Binding-site contacts:
Ligand atom CA contacts residue VAL53 of chain 2.B at 3.4 Å (hydrophobic).
Ligand atom CE2 contacts residue VAL53 of chain 2.B at 3.5 Å (hydrophobic).
Ligand atom CA contacts residue PHE54 of chain 2.B at 3.8 Å (hydrophobic).
Ligand atom C contacts residue PHE54 of chain 2.B at 3.9 Å (hydrophobic).
Ligand atom N contacts residue VAL53 of chain 2.B at 2.7 Å (h-bond).
Ligand atom NH2 contacts residue GLY52 of chain 2.B at 2.9 Å (h-bond).
Ligand atom O contacts residue SER294 of chain 1.A at 3.0 Å (h-bond).
Ligand atom CB contacts residue ARG195 of chain 2.B at 3.2 Å.
Ligand atom CE2 contacts residue PHE99 of chain 2.B at 3.8 Å (hydrophobic).
Ligand atom CB contacts residue PHE54 of chain 2.B at 3.7 Å (hydrophobic).
Ligand atom CD2 contacts residue PHE54 of chain 2.B at 3.7 Å (hydrophobic).
Ligand atom CG contacts residue SER294 of chain 1.A at 3.5 Å.
Ligand atom N contacts residue ARG195 of chain 2.B at 3.1 Å.
Ligand atom CE1 contacts residue SER294 of chain 1.A at 2.8 Å.
Ligand atom CB contacts residue VAL53 of chain 2.B at 3.4 Å (hydrophobic).
Ligand atom O contacts residue VAL53 of chain 2.B at 3.6 Å.
Ligand atom CZ contacts residue GLY52 of chain 2.B at 3.6 Å.
Ligand atom CA contacts residue SER294 of chain 1.A at 2.8 Å.
Ligand atom C contacts residue ASP295 of chain 1.A at 3.6 Å.
Ligand atom NE contacts residue PHE50 of chain 2.B at 3.5 Å.
Ligand atom NH2 contacts residue GLY51 of chain 2.B at 3.4 Å.
Ligand atom NE contacts residue GLY52 of chain 2.B at 3.5 Å (h-bond).
Ligand atom C contacts residue SER294 of chain 1.A at 3.3 Å.
Ligand atom CG contacts residue ARG55 of chain 2.B at 3.2 Å.
Ligand atom OH contacts residue ILE226 of chain 1.A at 3.8 Å.
Ligand atom O contacts residue VAL53 of chain 2.B at 3.7 Å.
Ligand atom N contacts residue SER294 of chain 1.A at 3.1 Å (h-bond).
Ligand atom C contacts residue VAL53 of chain 2.B at 3.5 Å (hydrophobic).
Ligand atom CA contacts residue VAL53 of chain 2.B at 3.5 Å (hydrophobic).
Ligand atom CD2 contacts residue PHE99 of chain 2.B at 3.9 Å (hydrophobic).
Ligand atom CA contacts residue ARG195 of chain 2.B at 3.8 Å.
Ligand atom N contacts residue PHE54 of chain 2.B at 3.8 Å.
Ligand atom NH1 contacts residue ARG55 of chain 2.B at 3.8 Å.
Ligand atom NH2 contacts residue PHE50 of chain 2.B at 3.3 Å (h-bond).
Ligand atom O contacts residue SER294 of chain 1.A at 3.6 Å (h-bond).
Ligand atom CZ contacts residue PHE50 of chain 2.B at 3.5 Å (hydrophobic).
Ligand atom C contacts residue SER294 of chain 1.A at 2.6 Å.
Ligand atom CD contacts residue ARG55 of chain 2.B at 3.9 Å.
Ligand atom CD1 contacts residue SER294 of chain 1.A at 2.3 Å.
Ligand atom NH2 contacts residue VAL58 of chain 2.B at 3.9 Å.

Sequence of chain 1.A:
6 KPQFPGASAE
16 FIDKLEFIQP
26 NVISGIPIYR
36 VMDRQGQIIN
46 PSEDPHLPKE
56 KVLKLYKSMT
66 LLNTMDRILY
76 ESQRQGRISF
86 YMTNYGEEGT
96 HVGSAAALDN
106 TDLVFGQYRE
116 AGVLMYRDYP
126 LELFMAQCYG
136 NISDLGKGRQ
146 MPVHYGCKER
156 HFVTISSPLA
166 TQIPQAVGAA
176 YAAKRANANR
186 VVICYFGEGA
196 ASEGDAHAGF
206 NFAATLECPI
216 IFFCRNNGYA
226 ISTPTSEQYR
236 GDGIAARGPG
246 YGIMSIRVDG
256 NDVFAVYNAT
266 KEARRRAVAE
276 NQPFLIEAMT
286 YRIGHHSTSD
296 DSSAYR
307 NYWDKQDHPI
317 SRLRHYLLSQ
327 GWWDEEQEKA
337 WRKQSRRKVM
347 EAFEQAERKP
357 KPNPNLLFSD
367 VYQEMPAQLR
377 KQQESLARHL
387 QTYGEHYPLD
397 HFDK

Sequence of chain 2.B:
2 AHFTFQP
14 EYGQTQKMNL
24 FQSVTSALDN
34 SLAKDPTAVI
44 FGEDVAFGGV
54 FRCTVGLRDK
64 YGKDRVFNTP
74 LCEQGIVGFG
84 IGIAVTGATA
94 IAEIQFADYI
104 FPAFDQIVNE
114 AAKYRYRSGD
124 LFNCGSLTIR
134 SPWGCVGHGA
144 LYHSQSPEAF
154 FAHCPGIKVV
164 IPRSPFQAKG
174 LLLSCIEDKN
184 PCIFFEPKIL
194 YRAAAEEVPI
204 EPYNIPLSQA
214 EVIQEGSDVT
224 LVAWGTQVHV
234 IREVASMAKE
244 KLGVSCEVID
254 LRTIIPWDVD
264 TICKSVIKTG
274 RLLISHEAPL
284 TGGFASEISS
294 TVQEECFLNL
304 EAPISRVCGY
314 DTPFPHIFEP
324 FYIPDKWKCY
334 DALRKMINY

This protein binds this small molecule.
Small molecule (SMILES): C[C@H](N)C(=O)N[C@@H](Cc1ccc(O)cc1)C(=O)N[C@H](C=O)CCCN=C(N)N